Binding-site contacts:
Ligand atom O7 contacts residue ASN1155 of chain 1.A at 3.1 Å (h-bond).
Ligand atom C1 contacts residue ASN1155 of chain 1.A at 1.4 Å.
Ligand atom C4 contacts residue ASN1155 of chain 1.A at 4.2 Å.
Ligand atom N2 contacts residue ASN1155 of chain 1.A at 3.0 Å (h-bond).
Ligand atom C8 contacts residue ASN1155 of chain 1.A at 4.5 Å.
Ligand atom C3 contacts residue ASN1155 of chain 1.A at 3.8 Å.
Ligand atom C2 contacts residue ASN1155 of chain 1.A at 2.5 Å.
Ligand atom C5 contacts residue ASN1155 of chain 1.A at 3.7 Å.
Ligand atom O5 contacts residue ASN1155 of chain 1.A at 2.3 Å (h-bond).
Ligand atom C7 contacts residue ASN1155 of chain 1.A at 3.3 Å.

Sequence of chain 1.A:
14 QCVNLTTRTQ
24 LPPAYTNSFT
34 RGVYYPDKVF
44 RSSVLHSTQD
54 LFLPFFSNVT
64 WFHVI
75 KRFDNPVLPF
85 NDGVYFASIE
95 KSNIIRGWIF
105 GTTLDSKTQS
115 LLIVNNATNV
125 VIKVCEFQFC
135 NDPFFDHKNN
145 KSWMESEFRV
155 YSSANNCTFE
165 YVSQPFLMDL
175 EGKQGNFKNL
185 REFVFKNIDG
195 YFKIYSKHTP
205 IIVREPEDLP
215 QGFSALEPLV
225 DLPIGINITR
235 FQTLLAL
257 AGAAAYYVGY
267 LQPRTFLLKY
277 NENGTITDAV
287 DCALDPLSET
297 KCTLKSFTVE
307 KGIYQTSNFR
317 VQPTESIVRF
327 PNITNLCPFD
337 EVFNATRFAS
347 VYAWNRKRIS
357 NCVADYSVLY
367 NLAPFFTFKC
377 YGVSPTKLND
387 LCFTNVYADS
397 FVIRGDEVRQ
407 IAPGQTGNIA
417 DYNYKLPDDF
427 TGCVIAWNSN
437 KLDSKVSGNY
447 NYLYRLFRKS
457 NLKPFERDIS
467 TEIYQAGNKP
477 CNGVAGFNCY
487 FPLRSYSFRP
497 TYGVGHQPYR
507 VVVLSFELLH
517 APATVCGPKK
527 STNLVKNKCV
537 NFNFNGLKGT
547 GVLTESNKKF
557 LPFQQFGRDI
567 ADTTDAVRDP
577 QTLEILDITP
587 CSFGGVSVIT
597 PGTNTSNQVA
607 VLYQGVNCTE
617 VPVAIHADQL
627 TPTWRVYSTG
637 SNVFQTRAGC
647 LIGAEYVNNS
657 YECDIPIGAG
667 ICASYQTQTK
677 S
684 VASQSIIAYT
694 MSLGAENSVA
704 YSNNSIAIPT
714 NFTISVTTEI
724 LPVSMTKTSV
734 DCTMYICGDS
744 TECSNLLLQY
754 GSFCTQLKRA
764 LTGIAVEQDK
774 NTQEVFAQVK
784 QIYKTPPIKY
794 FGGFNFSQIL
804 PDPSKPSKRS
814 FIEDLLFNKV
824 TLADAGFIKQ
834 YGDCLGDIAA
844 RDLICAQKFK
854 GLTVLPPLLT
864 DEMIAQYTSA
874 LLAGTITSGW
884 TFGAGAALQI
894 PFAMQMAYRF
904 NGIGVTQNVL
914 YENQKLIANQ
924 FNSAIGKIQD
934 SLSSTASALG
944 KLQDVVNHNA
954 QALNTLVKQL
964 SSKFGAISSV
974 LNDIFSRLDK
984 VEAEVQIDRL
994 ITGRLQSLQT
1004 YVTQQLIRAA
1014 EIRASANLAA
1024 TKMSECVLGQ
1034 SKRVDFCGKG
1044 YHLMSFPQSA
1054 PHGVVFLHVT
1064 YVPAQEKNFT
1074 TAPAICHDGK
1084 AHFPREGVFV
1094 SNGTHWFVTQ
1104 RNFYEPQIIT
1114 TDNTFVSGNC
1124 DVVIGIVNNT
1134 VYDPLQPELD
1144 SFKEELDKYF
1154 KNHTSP

A small-molecule ligand and the protein it binds are described below.
Small molecule (SMILES): CC(=O)N[C@@H]1[C@@H](O)[C@H](O)[C@@H](CO)O[C@H]1O